Binding-site contacts:
Ligand atom C1' contacts residue SER90 of chain 1.B at 3.5 Å.
Ligand atom N6 contacts residue ASP204 of chain 1.B at 3.1 Å (salt-bridge).
Ligand atom N3 contacts residue MET180 of chain 1.B at 3.5 Å.
Ligand atom N3 contacts residue VAL178 of chain 1.B at 3.7 Å.
Ligand atom C9 contacts residue SER90 of chain 1.B at 3.7 Å.
Ligand atom C5' contacts residue HIS4 of chain 1.C at 3.2 Å.
Ligand atom O4' contacts residue SO41 of chain 1.E at 3.1 Å (h-bond).
Ligand atom N1 contacts residue VAL178 of chain 1.B at 3.7 Å.
Ligand atom C2' contacts residue GLU181 of chain 1.B at 3.6 Å.
Ligand atom O4' contacts residue ARG43 of chain 1.C at 3.5 Å (salt-bridge).
Ligand atom N6 contacts residue GLY92 of chain 1.B at 3.7 Å.
Ligand atom O3' contacts residue SO41 of chain 1.E at 2.6 Å (h-bond).
Ligand atom O2' contacts residue SO41 of chain 1.E at 3.1 Å (h-bond).
Ligand atom C4' contacts residue ARG43 of chain 1.C at 3.6 Å.
Ligand atom C2 contacts residue PHE159 of chain 1.B at 3.7 Å (hydrophobic).
Ligand atom O2' contacts residue GLU179 of chain 1.B at 3.3 Å.
Ligand atom O5' contacts residue PHE159 of chain 1.B at 3.5 Å.
Ligand atom N7 contacts residue GLY92 of chain 1.B at 3.6 Å.
Ligand atom N7 contacts residue ASP204 of chain 1.B at 3.1 Å (salt-bridge).
Ligand atom C3' contacts residue SO41 of chain 1.E at 3.5 Å.
Ligand atom O3' contacts residue MET64 of chain 1.B at 3.7 Å.
Ligand atom N3 contacts residue GLU179 of chain 1.B at 3.6 Å.
Ligand atom O4' contacts residue SER90 of chain 1.B at 3.3 Å (h-bond).
Ligand atom N7 contacts residue CYS91 of chain 1.B at 3.6 Å.
Ligand atom O3' contacts residue GLU181 of chain 1.B at 2.5 Å (salt-bridge).
Ligand atom C2' contacts residue MET180 of chain 1.B at 3.7 Å (hydrophobic).
Ligand atom C4' contacts residue SO41 of chain 1.E at 3.4 Å.
Ligand atom O2' contacts residue MET180 of chain 1.B at 3.1 Å (h-bond).
Ligand atom C4 contacts residue VAL178 of chain 1.B at 3.6 Å (hydrophobic).
Ligand atom N6 contacts residue ILE206 of chain 1.B at 3.7 Å.
Ligand atom C6 contacts residue VAL178 of chain 1.B at 3.5 Å (hydrophobic).
Ligand atom O5' contacts residue HIS4 of chain 1.C at 2.6 Å (h-bond).
Ligand atom O2' contacts residue ARG87 of chain 1.B at 3.0 Å (salt-bridge).
Ligand atom C1' contacts residue SO41 of chain 1.E at 3.1 Å.
Ligand atom O5' contacts residue ARG43 of chain 1.C at 3.6 Å.
Ligand atom N8 contacts residue SER90 of chain 1.B at 3.1 Å (h-bond).
Ligand atom C3' contacts residue GLU181 of chain 1.B at 3.5 Å.
Ligand atom C2' contacts residue SO41 of chain 1.E at 3.5 Å.
Ligand atom O2' contacts residue GLU181 of chain 1.B at 2.4 Å (salt-bridge).
Ligand atom C5 contacts residue VAL178 of chain 1.B at 3.5 Å (hydrophobic).

Sequence of chain 1.C:
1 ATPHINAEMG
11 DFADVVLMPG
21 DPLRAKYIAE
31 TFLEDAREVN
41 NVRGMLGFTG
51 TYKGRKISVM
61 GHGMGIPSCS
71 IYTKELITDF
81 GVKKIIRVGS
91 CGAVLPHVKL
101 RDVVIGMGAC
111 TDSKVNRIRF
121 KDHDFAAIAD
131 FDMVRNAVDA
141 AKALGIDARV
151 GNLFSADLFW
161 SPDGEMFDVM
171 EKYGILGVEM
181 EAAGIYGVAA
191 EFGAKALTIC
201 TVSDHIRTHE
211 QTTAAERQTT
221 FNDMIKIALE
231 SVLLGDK

Sequence of chain 1.B:
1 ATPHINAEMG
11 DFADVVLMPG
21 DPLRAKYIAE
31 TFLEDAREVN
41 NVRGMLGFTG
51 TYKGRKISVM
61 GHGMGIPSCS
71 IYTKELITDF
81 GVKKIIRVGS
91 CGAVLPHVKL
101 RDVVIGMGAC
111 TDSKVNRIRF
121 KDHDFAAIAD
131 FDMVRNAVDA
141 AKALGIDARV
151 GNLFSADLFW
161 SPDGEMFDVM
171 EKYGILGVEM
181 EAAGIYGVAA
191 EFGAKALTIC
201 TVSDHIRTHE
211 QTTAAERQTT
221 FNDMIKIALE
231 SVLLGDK

The small molecule below binds the protein below.
Small molecule (SMILES): Nc1ncnc2c([C@@H]3O[C@H](CO)[C@@H](O)[C@H]3O)n[nH]c12